Sequence of chain 1.W:
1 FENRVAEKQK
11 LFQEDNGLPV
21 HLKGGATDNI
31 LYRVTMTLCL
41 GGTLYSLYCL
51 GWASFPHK

This small molecule binds to this protein.
Small molecule (SMILES): C[C@H](CCC(=O)O)[C@H]1CC[C@H]2[C@@H]3[C@H](O)C[C@@H]4C[C@H](O)CC[C@]4(C)[C@H]3C[C@H](O)[C@]12C

Binding-site contacts:
Ligand atom C23 contacts residue LEU158 of chain 1.P at 4.5 Å (hydrophobic).
Ligand atom C19 contacts residue PHE217 of chain 1.P at 3.5 Å (hydrophobic).
Ligand atom C18 contacts residue LEU158 of chain 1.P at 4.2 Å (hydrophobic).
Ligand atom O25 contacts residue PHE1 of chain 1.W at 2.8 Å (h-bond).
Ligand atom C23 contacts residue ARG154 of chain 1.P at 3.3 Å.
Ligand atom C3 contacts residue PHE162 of chain 1.P at 4.4 Å (hydrophobic).
Ligand atom C6 contacts residue GLN159 of chain 1.P at 4.0 Å.
Ligand atom C24 contacts residue ARG154 of chain 1.P at 3.1 Å.
Ligand atom C5 contacts residue PHE162 of chain 1.P at 3.8 Å (hydrophobic).
Ligand atom O26 contacts residue PHE1 of chain 1.W at 3.7 Å.
Ligand atom C6 contacts residue PHE162 of chain 1.P at 3.8 Å (hydrophobic).
Ligand atom C10 contacts residue PHE162 of chain 1.P at 4.4 Å (hydrophobic).
Ligand atom C21 contacts residue PHE1 of chain 1.W at 3.8 Å (hydrophobic).
Ligand atom O25 contacts residue ARG154 of chain 1.P at 3.1 Å (salt-bridge).
Ligand atom C1 contacts residue PHE162 of chain 1.P at 4.5 Å (hydrophobic).
Ligand atom C18 contacts residue LEU221 of chain 1.P at 3.5 Å (hydrophobic).
Ligand atom C16 contacts residue LEU158 of chain 1.P at 4.1 Å (hydrophobic).
Ligand atom O26 contacts residue ARG154 of chain 1.P at 3.5 Å (salt-bridge).
Ligand atom C6 contacts residue LEU158 of chain 1.P at 4.4 Å (hydrophobic).
Ligand atom O7 contacts residue GLN159 of chain 1.P at 4.4 Å.
Ligand atom C15 contacts residue LYS155 of chain 1.P at 4.3 Å.
Ligand atom C24 contacts residue PHE1 of chain 1.W at 3.7 Å (hydrophobic).
Ligand atom C15 contacts residue LEU158 of chain 1.P at 4.0 Å (hydrophobic).
Ligand atom C7 contacts residue GLN159 of chain 1.P at 4.1 Å.
Ligand atom C19 contacts residue PHE162 of chain 1.P at 3.6 Å (hydrophobic).

Sequence of chain 1.P:
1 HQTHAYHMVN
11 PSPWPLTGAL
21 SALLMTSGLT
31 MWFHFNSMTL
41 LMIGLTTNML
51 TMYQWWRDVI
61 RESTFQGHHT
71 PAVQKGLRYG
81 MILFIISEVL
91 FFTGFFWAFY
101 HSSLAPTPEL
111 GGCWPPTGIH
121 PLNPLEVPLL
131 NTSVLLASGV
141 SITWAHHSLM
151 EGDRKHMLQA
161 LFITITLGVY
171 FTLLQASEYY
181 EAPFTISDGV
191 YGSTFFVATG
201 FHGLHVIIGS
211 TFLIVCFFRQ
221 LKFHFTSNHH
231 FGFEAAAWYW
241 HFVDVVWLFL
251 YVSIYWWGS